Binding-site contacts:
Ligand atom C2 contacts residue ASN950 of chain 1.A at 2.3 Å.
Ligand atom C7 contacts residue ASN950 of chain 1.A at 3.3 Å.
Ligand atom O5 contacts residue ILE869 of chain 1.A at 3.5 Å.
Ligand atom N2 contacts residue ASN950 of chain 1.A at 2.7 Å (h-bond).
Ligand atom C1 contacts residue SER919 of chain 1.A at 4.3 Å.
Ligand atom C8 contacts residue ASP751 of chain 1.A at 3.2 Å.
Ligand atom C6 contacts residue THR871 of chain 1.A at 4.4 Å.
Ligand atom C4 contacts residue ASN950 of chain 1.A at 4.2 Å.
Ligand atom N2 contacts residue THR948 of chain 1.A at 4.4 Å.
Ligand atom C6 contacts residue SER919 of chain 1.A at 4.1 Å.
Ligand atom C5 contacts residue SER919 of chain 1.A at 4.0 Å.
Ligand atom O5 contacts residue ASN950 of chain 1.A at 2.4 Å (h-bond).
Ligand atom O6 contacts residue ILE869 of chain 1.A at 3.3 Å.
Ligand atom C5 contacts residue ASN950 of chain 1.A at 3.6 Å.
Ligand atom C6 contacts residue ILE869 of chain 1.A at 3.8 Å (hydrophobic).
Ligand atom C1 contacts residue ASN950 of chain 1.A at 1.4 Å.
Ligand atom O7 contacts residue ASN950 of chain 1.A at 3.6 Å.
Ligand atom C1 contacts residue THR948 of chain 1.A at 4.1 Å.
Ligand atom C5 contacts residue ILE869 of chain 1.A at 4.3 Å (hydrophobic).
Ligand atom O5 contacts residue SER919 of chain 1.A at 3.9 Å.
Ligand atom C8 contacts residue ASN950 of chain 1.A at 4.3 Å.
Ligand atom C3 contacts residue ASN950 of chain 1.A at 3.7 Å.

A protein and the small-molecule ligand that binds it are described below.
Small molecule (SMILES): CC(=O)N[C@H]1[C@H](O[C@H]2[C@H](O)[C@@H](NC(C)=O)CO[C@@H]2CO)O[C@H](CO)[C@@H](O)[C@@H]1O

Sequence of chain 1.A:
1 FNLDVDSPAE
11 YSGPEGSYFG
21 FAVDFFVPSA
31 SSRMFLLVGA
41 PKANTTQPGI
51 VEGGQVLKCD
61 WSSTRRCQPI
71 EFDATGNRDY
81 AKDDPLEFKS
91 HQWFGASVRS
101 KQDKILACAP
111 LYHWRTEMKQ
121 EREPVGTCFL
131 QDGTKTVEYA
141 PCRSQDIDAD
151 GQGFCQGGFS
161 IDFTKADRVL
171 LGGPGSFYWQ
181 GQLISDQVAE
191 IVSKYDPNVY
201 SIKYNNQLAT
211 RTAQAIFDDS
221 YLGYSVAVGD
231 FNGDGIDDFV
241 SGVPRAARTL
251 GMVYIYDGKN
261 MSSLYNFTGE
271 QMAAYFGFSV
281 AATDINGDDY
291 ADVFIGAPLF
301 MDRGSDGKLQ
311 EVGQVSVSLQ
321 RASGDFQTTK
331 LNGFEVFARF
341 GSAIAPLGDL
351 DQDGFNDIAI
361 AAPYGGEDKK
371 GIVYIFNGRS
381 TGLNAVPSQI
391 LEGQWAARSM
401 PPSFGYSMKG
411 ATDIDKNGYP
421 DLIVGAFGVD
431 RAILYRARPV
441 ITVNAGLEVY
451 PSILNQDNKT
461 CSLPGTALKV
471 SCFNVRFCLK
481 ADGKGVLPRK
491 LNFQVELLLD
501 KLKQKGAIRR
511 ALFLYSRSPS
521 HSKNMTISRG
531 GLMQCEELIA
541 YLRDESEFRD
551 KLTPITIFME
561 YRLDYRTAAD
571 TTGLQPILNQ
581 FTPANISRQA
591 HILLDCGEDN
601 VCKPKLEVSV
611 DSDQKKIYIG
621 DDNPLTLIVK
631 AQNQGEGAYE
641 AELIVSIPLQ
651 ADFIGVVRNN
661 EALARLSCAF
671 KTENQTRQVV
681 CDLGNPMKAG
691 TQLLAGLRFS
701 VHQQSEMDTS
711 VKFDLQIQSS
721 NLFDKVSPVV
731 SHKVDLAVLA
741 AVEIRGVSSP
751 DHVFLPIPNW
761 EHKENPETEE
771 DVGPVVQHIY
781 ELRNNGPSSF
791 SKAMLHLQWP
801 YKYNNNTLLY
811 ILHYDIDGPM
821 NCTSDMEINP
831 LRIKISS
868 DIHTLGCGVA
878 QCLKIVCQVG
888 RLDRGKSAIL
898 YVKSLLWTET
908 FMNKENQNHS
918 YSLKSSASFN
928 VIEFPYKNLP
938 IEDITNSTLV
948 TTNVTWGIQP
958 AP